This protein binds this small molecule.
Small molecule (SMILES): CC(=O)N[C@H]1[C@H](O[C@H]2[C@H](O)[C@@H](NC(C)=O)CO[C@@H]2CO[C@@H]2O[C@@H](C)[C@@H](O)[C@@H](O)[C@@H]2O)O[C@H](CO)[C@@H](O[C@@H]2O[C@H](CO)[C@@H](O)[C@H](O[C@H]3O[C@H](CO)[C@@H](O)[C@H](O)[C@@H]3O)[C@@H]2O)[C@@H]1O

Binding-site contacts:
Ligand atom O5 contacts residue TRP111 of chain 44.E at 4.3 Å.
Ligand atom C3 contacts residue ASN93 of chain 44.E at 3.1 Å.
Ligand atom C4 contacts residue TRP111 of chain 44.E at 4.0 Å (hydrophobic).
Ligand atom N2 contacts residue GLY92 of chain 44.E at 4.2 Å.
Ligand atom C3 contacts residue TRP111 of chain 44.E at 3.7 Å (hydrophobic).
Ligand atom O5 contacts residue ASN93 of chain 44.E at 4.1 Å.
Ligand atom C8 contacts residue GLY92 of chain 44.E at 3.6 Å.
Ligand atom C2 contacts residue ASN93 of chain 44.E at 1.8 Å.
Ligand atom O7 contacts residue TRP111 of chain 44.E at 3.6 Å.
Ligand atom O5 contacts residue ASN93 of chain 44.E at 2.3 Å (h-bond).
Ligand atom C8 contacts residue TRP111 of chain 44.E at 3.3 Å (hydrophobic).
Ligand atom C8 contacts residue GLU91 of chain 44.E at 3.8 Å.
Ligand atom O7 contacts residue ASN93 of chain 44.E at 3.9 Å.
Ligand atom N2 contacts residue ASN93 of chain 44.E at 2.5 Å (h-bond).
Ligand atom C7 contacts residue TRP111 of chain 44.E at 3.8 Å (hydrophobic).
Ligand atom C5 contacts residue ASN93 of chain 44.E at 4.0 Å.
Ligand atom C5 contacts residue ASN93 of chain 44.E at 3.5 Å.
Ligand atom N2 contacts residue TRP111 of chain 44.E at 3.5 Å.
Ligand atom C6 contacts residue HIS42 of chain 44.E at 4.3 Å.
Ligand atom C7 contacts residue ASN93 of chain 44.E at 3.5 Å.
Ligand atom C4 contacts residue ASN93 of chain 44.E at 3.6 Å.
Ligand atom C5 contacts residue TRP111 of chain 44.E at 3.7 Å (hydrophobic).
Ligand atom C7 contacts residue GLY92 of chain 44.E at 4.2 Å.
Ligand atom O3 contacts residue TRP111 of chain 44.E at 4.3 Å.
Ligand atom C1 contacts residue TRP111 of chain 44.E at 3.9 Å (hydrophobic).
Ligand atom C6 contacts residue ASN93 of chain 44.E at 3.1 Å.
Ligand atom C2 contacts residue TRP111 of chain 44.E at 4.1 Å (hydrophobic).
Ligand atom C1 contacts residue ASN93 of chain 44.E at 1.4 Å.
Ligand atom O4 contacts residue TRP111 of chain 44.E at 3.4 Å.
Ligand atom O3 contacts residue ASN93 of chain 44.E at 4.0 Å.

Sequence of chain 44.E:
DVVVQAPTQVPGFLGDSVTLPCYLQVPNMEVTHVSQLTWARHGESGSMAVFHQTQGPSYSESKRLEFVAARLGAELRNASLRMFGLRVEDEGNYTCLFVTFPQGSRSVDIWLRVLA